Binding-site contacts:
Ligand atom O5 contacts residue ASN503 of chain 1.A at 2.5 Å (h-bond).
Ligand atom O7 contacts residue ASN503 of chain 1.A at 4.2 Å.
Ligand atom O7 contacts residue THR512 of chain 1.A at 4.5 Å.
Ligand atom C1 contacts residue ASN503 of chain 1.A at 1.5 Å.
Ligand atom C7 contacts residue THR512 of chain 1.A at 3.7 Å.
Ligand atom O5 contacts residue ARG502 of chain 1.A at 4.2 Å.
Ligand atom C8 contacts residue THR512 of chain 1.A at 2.9 Å.
Ligand atom C7 contacts residue ASN503 of chain 1.A at 3.8 Å.
Ligand atom C4 contacts residue ASN503 of chain 1.A at 4.3 Å.
Ligand atom N2 contacts residue THR512 of chain 1.A at 4.1 Å.
Ligand atom N2 contacts residue ASN503 of chain 1.A at 2.9 Å (h-bond).
Ligand atom C3 contacts residue ASN503 of chain 1.A at 3.9 Å.
Ligand atom C5 contacts residue ASN503 of chain 1.A at 3.8 Å.
Ligand atom C2 contacts residue ASN503 of chain 1.A at 2.5 Å.

Sequence of chain 1.A:
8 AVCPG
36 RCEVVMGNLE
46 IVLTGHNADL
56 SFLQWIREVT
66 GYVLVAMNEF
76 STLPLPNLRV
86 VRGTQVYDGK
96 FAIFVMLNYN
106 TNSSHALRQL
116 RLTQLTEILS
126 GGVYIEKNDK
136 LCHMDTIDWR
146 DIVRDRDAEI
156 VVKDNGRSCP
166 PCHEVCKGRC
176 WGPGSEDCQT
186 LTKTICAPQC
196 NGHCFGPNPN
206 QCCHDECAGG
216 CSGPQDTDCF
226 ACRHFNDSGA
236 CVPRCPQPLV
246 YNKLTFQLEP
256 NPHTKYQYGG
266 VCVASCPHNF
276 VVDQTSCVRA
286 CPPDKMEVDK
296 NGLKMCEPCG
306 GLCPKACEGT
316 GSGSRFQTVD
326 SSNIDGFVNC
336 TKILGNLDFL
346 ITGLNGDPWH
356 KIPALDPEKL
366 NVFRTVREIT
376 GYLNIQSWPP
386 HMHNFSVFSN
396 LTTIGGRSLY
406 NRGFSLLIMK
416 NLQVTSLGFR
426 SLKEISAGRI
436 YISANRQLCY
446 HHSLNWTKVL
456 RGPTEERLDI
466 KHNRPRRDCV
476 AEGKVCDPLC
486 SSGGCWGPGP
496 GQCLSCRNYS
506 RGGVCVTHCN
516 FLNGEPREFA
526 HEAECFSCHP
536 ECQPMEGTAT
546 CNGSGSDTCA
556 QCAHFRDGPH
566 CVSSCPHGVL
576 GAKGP

The small molecule below binds the protein below.
Small molecule (SMILES): CC(=O)N[C@@H]1[C@@H](O)[C@H](O)[C@@H](CO)O[C@H]1O